Binding-site contacts:
Ligand atom C10 contacts residue LYS18 of chain 1.A at 3.0 Å.
Ligand atom N20 contacts residue ASN20 of chain 1.A at 3.2 Å (h-bond).
Ligand atom C10 contacts residue ASN20 of chain 1.A at 3.2 Å.
Ligand atom N05 contacts residue TRP34 of chain 1.A at 3.4 Å.
Ligand atom N19 contacts residue THR36 of chain 1.A at 4.0 Å.
Ligand atom C02 contacts residue ASN24 of chain 1.A at 3.2 Å.
Ligand atom N03 contacts residue SER19 of chain 1.A at 4.0 Å.
Ligand atom C08 contacts residue LYS18 of chain 1.A at 3.8 Å.
Ligand atom C06 contacts residue TRP34 of chain 1.A at 3.6 Å (hydrophobic).
Ligand atom CL01 contacts residue SER19 of chain 1.A at 3.7 Å.
Ligand atom N20 contacts residue PRO88 of chain 1.A at 3.9 Å.
Ligand atom CL01 contacts residue ASN20 of chain 1.A at 3.5 Å.
Ligand atom C18 contacts residue LYS18 of chain 1.A at 3.8 Å.
Ligand atom CL01 contacts residue PRO88 of chain 1.A at 3.5 Å.
Ligand atom CL01 contacts residue ASN24 of chain 1.A at 2.7 Å.
Ligand atom C06 contacts residue LEU96 of chain 1.A at 4.0 Å (hydrophobic).
Ligand atom C11 contacts residue ASN20 of chain 1.A at 3.2 Å.
Ligand atom N05 contacts residue SER35 of chain 1.A at 2.6 Å (h-bond).
Ligand atom N05 contacts residue LEU96 of chain 1.A at 3.8 Å.
Ligand atom C02 contacts residue ASN20 of chain 1.A at 3.6 Å.
Ligand atom N03 contacts residue ASN24 of chain 1.A at 2.9 Å (h-bond).
Ligand atom C06 contacts residue SER35 of chain 1.A at 3.3 Å.
Ligand atom C13 contacts residue PRO88 of chain 1.A at 4.0 Å (hydrophobic).
Ligand atom C13 contacts residue ASN20 of chain 1.A at 4.0 Å.
Ligand atom N19 contacts residue SER35 of chain 1.A at 3.7 Å.
Ligand atom C06 contacts residue TRP85 of chain 1.A at 3.4 Å (hydrophobic).
Ligand atom C04 contacts residue TRP34 of chain 1.A at 3.5 Å (hydrophobic).
Ligand atom CL01 contacts residue ASN21 of chain 1.A at 2.8 Å.
Ligand atom C02 contacts residue PRO88 of chain 1.A at 3.7 Å (hydrophobic).
Ligand atom C04 contacts residue SER35 of chain 1.A at 3.8 Å.
Ligand atom N20 contacts residue SER19 of chain 1.A at 3.8 Å.
Ligand atom C12 contacts residue ASN20 of chain 1.A at 3.0 Å.
Ligand atom C12 contacts residue PRO88 of chain 1.A at 4.0 Å (hydrophobic).
Ligand atom N19 contacts residue ASP133 of chain 1.A at 3.9 Å.
Ligand atom N09 contacts residue LYS18 of chain 1.A at 3.3 Å (salt-bridge).
Ligand atom N17 contacts residue ASP133 of chain 1.A at 3.7 Å.
Ligand atom C02 contacts residue SER19 of chain 1.A at 3.6 Å.
Ligand atom C18 contacts residue ASP133 of chain 1.A at 3.1 Å.
Ligand atom C07 contacts residue TRP34 of chain 1.A at 3.8 Å (hydrophobic).
Ligand atom C15 contacts residue LEU37 of chain 1.A at 3.7 Å (hydrophobic).

This protein binds this small molecule.
Small molecule (SMILES): CNc1nc(Cl)nc2c1ncn2Cc1ccccc1N

Sequence of chain 1.A:
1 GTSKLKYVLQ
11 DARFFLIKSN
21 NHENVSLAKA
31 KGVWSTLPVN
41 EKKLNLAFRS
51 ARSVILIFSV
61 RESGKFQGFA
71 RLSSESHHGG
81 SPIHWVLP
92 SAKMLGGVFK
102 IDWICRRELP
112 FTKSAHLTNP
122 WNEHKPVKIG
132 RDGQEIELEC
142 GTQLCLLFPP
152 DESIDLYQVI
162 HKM